Sequence of chain 1.C:
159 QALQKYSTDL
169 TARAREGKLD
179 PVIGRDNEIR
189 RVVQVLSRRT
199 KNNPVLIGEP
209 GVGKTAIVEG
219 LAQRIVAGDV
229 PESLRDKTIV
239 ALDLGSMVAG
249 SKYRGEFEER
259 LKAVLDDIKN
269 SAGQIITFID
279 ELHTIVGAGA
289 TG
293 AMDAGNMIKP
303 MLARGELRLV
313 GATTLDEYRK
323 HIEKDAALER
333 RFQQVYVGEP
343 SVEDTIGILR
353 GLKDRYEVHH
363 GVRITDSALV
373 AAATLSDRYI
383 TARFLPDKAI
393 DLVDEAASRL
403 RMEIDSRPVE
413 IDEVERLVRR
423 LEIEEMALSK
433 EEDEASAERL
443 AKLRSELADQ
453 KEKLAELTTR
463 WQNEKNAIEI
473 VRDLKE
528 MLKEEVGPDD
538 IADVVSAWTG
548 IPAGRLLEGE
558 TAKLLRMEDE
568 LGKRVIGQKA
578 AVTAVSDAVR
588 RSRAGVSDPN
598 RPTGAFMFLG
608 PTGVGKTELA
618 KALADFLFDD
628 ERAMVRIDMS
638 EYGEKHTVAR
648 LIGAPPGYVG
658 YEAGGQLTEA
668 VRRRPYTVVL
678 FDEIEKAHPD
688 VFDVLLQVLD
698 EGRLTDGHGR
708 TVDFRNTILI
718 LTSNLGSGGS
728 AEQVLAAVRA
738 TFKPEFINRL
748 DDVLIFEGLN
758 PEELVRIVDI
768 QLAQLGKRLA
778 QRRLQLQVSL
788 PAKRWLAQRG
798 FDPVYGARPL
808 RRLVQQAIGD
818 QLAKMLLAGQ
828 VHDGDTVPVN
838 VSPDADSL

This protein binds this small molecule.
Small molecule (SMILES): Nc1ncnc2c1ncn2[C@@H]1O[C@H](COP(=O)(O)OP(=O)(O)OP(O)(O)=S)[C@@H](O)[C@H]1O

Binding-site contacts:
Ligand atom C6 contacts residue ILE764 of chain 1.B at 3.8 Å (hydrophobic).
Ligand atom O3G contacts residue THR609 of chain 1.B at 3.7 Å.
Ligand atom S1G contacts residue THR609 of chain 1.B at 3.2 Å (h-bond).
Ligand atom C6 contacts residue ILE573 of chain 1.B at 3.8 Å (hydrophobic).
Ligand atom O2' contacts residue GLU615 of chain 1.B at 3.6 Å (salt-bridge).
Ligand atom N1 contacts residue ILE573 of chain 1.B at 3.2 Å (h-bond).
Ligand atom C2 contacts residue ARG571 of chain 1.B at 3.4 Å.
Ligand atom N7 contacts residue GLY610 of chain 1.B at 3.6 Å.
Ligand atom C2' contacts residue GLU615 of chain 1.B at 3.5 Å.
Ligand atom N7 contacts residue GLY612 of chain 1.B at 3.6 Å.
Ligand atom O2B contacts residue LYS613 of chain 1.B at 3.0 Å (salt-bridge).
Ligand atom O2A contacts residue THR614 of chain 1.B at 3.3 Å (h-bond).
Ligand atom O3A contacts residue ARG805 of chain 1.B at 3.0 Å (salt-bridge).
Ligand atom O3' contacts residue ARG808 of chain 1.B at 3.1 Å (salt-bridge).
Ligand atom O3G contacts residue LYS613 of chain 1.B at 3.7 Å.
Ligand atom PG contacts residue THR609 of chain 1.B at 3.8 Å.
Ligand atom C8 contacts residue VAL611 of chain 1.B at 3.8 Å (hydrophobic).
Ligand atom O3B contacts residue GLY610 of chain 1.B at 3.3 Å (h-bond).
Ligand atom O1A contacts residue THR614 of chain 1.B at 3.4 Å.
Ligand atom S1G contacts residue ARG746 of chain 1.C at 2.7 Å (salt-bridge).
Ligand atom S1G contacts residue ARG805 of chain 1.B at 2.8 Å (salt-bridge).
Ligand atom O2G contacts residue THR614 of chain 1.B at 3.7 Å.
Ligand atom N6 contacts residue VAL611 of chain 1.B at 3.5 Å (h-bond).
Ligand atom O1B contacts residue THR614 of chain 1.B at 2.5 Å (h-bond).
Ligand atom C5 contacts residue VAL611 of chain 1.B at 3.6 Å (hydrophobic).
Ligand atom O2G contacts residue GLU680 of chain 1.B at 3.5 Å (salt-bridge).
Ligand atom C8 contacts residue GLY610 of chain 1.B at 3.5 Å.
Ligand atom C3' contacts residue GLU615 of chain 1.B at 3.8 Å.
Ligand atom O2A contacts residue LYS613 of chain 1.B at 3.5 Å (salt-bridge).
Ligand atom O3G contacts residue ASN721 of chain 1.B at 3.6 Å.
Ligand atom O2B contacts residue GLY612 of chain 1.B at 3.1 Å (h-bond).
Ligand atom O2B contacts residue THR614 of chain 1.B at 3.6 Å.
Ligand atom O3B contacts residue LYS613 of chain 1.B at 3.4 Å (salt-bridge).
Ligand atom O2A contacts residue GLY612 of chain 1.B at 3.2 Å.
Ligand atom O2G contacts residue ARG746 of chain 1.C at 3.7 Å.
Ligand atom C5' contacts residue ARG805 of chain 1.B at 3.8 Å.
Ligand atom N7 contacts residue VAL611 of chain 1.B at 2.8 Å (h-bond).
Ligand atom N6 contacts residue ILE573 of chain 1.B at 2.7 Å (h-bond).
Ligand atom O2B contacts residue VAL611 of chain 1.B at 3.7 Å.
Ligand atom O2A contacts residue GLU615 of chain 1.B at 3.4 Å (salt-bridge).

Sequence of chain 1.B:
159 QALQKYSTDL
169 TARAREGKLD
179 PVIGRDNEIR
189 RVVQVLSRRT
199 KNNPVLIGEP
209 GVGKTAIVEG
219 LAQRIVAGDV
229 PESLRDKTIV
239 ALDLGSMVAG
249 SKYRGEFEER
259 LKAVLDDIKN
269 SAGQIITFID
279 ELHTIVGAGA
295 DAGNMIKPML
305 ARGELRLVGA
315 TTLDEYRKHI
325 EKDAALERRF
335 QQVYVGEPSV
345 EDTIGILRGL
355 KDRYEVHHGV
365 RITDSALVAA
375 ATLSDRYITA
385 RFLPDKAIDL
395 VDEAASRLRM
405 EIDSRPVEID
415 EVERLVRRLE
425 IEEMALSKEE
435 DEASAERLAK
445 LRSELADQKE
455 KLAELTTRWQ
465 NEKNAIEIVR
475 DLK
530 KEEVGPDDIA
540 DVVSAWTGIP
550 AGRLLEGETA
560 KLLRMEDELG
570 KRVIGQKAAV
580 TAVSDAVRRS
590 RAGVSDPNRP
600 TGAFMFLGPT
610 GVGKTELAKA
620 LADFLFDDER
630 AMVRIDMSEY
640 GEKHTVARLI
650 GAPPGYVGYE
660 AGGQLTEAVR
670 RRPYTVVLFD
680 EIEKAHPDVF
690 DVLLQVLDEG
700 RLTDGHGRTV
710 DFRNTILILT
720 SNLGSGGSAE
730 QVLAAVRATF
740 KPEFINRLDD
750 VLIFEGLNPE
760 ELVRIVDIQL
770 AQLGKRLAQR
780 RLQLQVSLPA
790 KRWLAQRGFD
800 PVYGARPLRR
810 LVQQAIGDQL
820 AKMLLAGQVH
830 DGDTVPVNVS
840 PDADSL